Binding-site contacts:
Ligand atom CL contacts residue TRP117 of chain 1.A at 3.7 Å.
Ligand atom C8 contacts residue PRO122 of chain 1.A at 3.8 Å (hydrophobic).
Ligand atom CL contacts residue HIS120 of chain 1.A at 3.4 Å.
Ligand atom C25 contacts residue PRO125 of chain 1.A at 3.8 Å (hydrophobic).
Ligand atom N2 contacts residue PRO122 of chain 1.A at 3.5 Å.
Ligand atom C32 contacts residue GLU98 of chain 1.A at 3.8 Å.
Ligand atom C27 contacts residue ILE129 of chain 1.A at 3.9 Å (hydrophobic).
Ligand atom C22 contacts residue TRP80 of chain 1.A at 3.5 Å (hydrophobic).
Ligand atom C26 contacts residue PRO125 of chain 1.A at 3.8 Å (hydrophobic).
Ligand atom C20 contacts residue ILE124 of chain 1.A at 3.7 Å (hydrophobic).
Ligand atom C38 contacts residue GLU98 of chain 1.A at 3.7 Å.
Ligand atom CL contacts residue ILE124 of chain 1.A at 3.5 Å.
Ligand atom C8 contacts residue ILE124 of chain 1.A at 3.9 Å (hydrophobic).
Ligand atom C23 contacts residue TRP80 of chain 1.A at 3.6 Å (hydrophobic).
Ligand atom C19 contacts residue ILE124 of chain 1.A at 3.9 Å (hydrophobic).
Ligand atom N34 contacts residue GLU98 of chain 1.A at 3.8 Å.
Ligand atom C5 contacts residue PRO122 of chain 1.A at 3.7 Å (hydrophobic).
Ligand atom O29 contacts residue ILE129 of chain 1.A at 3.8 Å.
Ligand atom C11 contacts residue HIS120 of chain 1.A at 3.9 Å.
Ligand atom C3 contacts residue PRO122 of chain 1.A at 3.4 Å (hydrophobic).
Ligand atom C22 contacts residue HIS84 of chain 1.A at 3.8 Å.
Ligand atom N1 contacts residue PRO122 of chain 1.A at 3.4 Å.
Ligand atom C27 contacts residue ARG132 of chain 1.A at 3.4 Å.
Ligand atom O28 contacts residue ARG132 of chain 1.A at 2.5 Å (salt-bridge).
Ligand atom C15 contacts residue ILE124 of chain 1.A at 3.6 Å (hydrophobic).
Ligand atom C24 contacts residue ILE129 of chain 1.A at 3.9 Å (hydrophobic).
Ligand atom C10 contacts residue MET96 of chain 1.A at 3.9 Å (hydrophobic).
Ligand atom C6 contacts residue HIS120 of chain 1.A at 3.7 Å.
Ligand atom C7 contacts residue HIS120 of chain 1.A at 3.3 Å.
Ligand atom C10 contacts residue HIS120 of chain 1.A at 3.9 Å.
Ligand atom C8 contacts residue HIS120 of chain 1.A at 3.2 Å.
Ligand atom C33 contacts residue GLU98 of chain 1.A at 3.1 Å.
Ligand atom CL contacts residue PRO122 of chain 1.A at 3.7 Å.
Ligand atom C31 contacts residue GLU98 of chain 1.A at 3.6 Å.
Ligand atom O29 contacts residue ARG132 of chain 1.A at 3.0 Å (salt-bridge).
Ligand atom C14 contacts residue ILE124 of chain 1.A at 3.5 Å (hydrophobic).
Ligand atom C4 contacts residue PRO122 of chain 1.A at 3.5 Å (hydrophobic).
Ligand atom C9 contacts residue HIS120 of chain 1.A at 3.8 Å.
Ligand atom C7 contacts residue PRO122 of chain 1.A at 3.3 Å (hydrophobic).
Ligand atom C17 contacts residue ILE124 of chain 1.A at 3.5 Å (hydrophobic).

Sequence of chain 1.A:
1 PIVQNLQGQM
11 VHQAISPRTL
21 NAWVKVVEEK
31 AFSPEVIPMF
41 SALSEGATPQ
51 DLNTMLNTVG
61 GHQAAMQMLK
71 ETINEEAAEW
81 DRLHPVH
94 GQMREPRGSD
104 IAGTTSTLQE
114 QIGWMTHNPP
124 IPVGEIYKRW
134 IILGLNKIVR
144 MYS

A protein and the small-molecule ligand that binds it are described below.
Small molecule (SMILES): O=C(O)c1ccc(-c2ccc3c(c2)nc(-c2cn[nH]c2-c2cccc(Cl)c2)n3CCCn2ccnc2)cc1